Binding-site contacts:
Ligand atom C2 contacts residue ASN154 of chain 6.A at 2.5 Å.
Ligand atom O7 contacts residue THR160 of chain 6.A at 2.5 Å.
Ligand atom C5 contacts residue ASN154 of chain 6.A at 3.8 Å.
Ligand atom C4 contacts residue THR160 of chain 6.A at 3.6 Å.
Ligand atom C7 contacts residue ASN154 of chain 6.A at 3.0 Å.
Ligand atom O3 contacts residue THR160 of chain 6.A at 4.3 Å.
Ligand atom C7 contacts residue THR160 of chain 6.A at 3.4 Å.
Ligand atom O7 contacts residue ASN154 of chain 6.A at 2.7 Å (h-bond).
Ligand atom N2 contacts residue ASN154 of chain 6.A at 3.0 Å (h-bond).
Ligand atom O7 contacts residue ASP161 of chain 6.A at 3.7 Å.
Ligand atom C8 contacts residue VAL153 of chain 6.A at 4.4 Å (hydrophobic).
Ligand atom C6 contacts residue HIS158 of chain 6.A at 4.0 Å.
Ligand atom C3 contacts residue ASN154 of chain 6.A at 3.9 Å.
Ligand atom C8 contacts residue ILE152 of chain 6.A at 4.3 Å (hydrophobic).
Ligand atom C3 contacts residue THR160 of chain 6.A at 3.9 Å.
Ligand atom O6 contacts residue HIS158 of chain 6.A at 3.4 Å (h-bond).
Ligand atom C6 contacts residue THR160 of chain 6.A at 3.7 Å.
Ligand atom O5 contacts residue ASN154 of chain 6.A at 2.4 Å (h-bond).
Ligand atom C1 contacts residue THR160 of chain 6.A at 3.0 Å.
Ligand atom C1 contacts residue ASN154 of chain 6.A at 1.6 Å.
Ligand atom O5 contacts residue THR160 of chain 6.A at 3.2 Å.
Ligand atom C8 contacts residue ASN154 of chain 6.A at 4.1 Å.
Ligand atom N2 contacts residue THR160 of chain 6.A at 3.5 Å.
Ligand atom C2 contacts residue THR160 of chain 6.A at 2.7 Å.
Ligand atom C4 contacts residue ASN154 of chain 6.A at 4.3 Å.
Ligand atom O5 contacts residue HIS158 of chain 6.A at 3.8 Å.
Ligand atom C5 contacts residue THR160 of chain 6.A at 3.7 Å.

Sequence of chain 6.A:
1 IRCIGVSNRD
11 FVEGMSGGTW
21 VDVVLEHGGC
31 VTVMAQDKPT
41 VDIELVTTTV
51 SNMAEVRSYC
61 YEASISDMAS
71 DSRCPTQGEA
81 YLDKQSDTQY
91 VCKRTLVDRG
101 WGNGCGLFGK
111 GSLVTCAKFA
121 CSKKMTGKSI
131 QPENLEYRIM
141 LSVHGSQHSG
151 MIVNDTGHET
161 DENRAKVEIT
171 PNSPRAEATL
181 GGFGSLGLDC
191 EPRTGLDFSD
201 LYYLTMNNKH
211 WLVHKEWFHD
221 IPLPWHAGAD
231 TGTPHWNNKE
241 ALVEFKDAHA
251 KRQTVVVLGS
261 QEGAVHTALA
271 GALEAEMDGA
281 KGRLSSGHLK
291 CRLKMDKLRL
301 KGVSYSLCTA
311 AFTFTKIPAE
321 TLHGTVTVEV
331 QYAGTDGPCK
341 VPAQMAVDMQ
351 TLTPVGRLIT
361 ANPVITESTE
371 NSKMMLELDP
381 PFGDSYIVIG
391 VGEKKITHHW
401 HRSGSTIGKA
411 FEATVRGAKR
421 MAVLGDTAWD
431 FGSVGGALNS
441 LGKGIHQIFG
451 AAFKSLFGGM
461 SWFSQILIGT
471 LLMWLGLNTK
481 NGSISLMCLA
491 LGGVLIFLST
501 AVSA

This protein binds this small molecule.
Small molecule (SMILES): CC(=O)N[C@@H]1[C@@H](O)[C@H](O)[C@@H](CO)O[C@H]1O